Sequence of chain 2.A:
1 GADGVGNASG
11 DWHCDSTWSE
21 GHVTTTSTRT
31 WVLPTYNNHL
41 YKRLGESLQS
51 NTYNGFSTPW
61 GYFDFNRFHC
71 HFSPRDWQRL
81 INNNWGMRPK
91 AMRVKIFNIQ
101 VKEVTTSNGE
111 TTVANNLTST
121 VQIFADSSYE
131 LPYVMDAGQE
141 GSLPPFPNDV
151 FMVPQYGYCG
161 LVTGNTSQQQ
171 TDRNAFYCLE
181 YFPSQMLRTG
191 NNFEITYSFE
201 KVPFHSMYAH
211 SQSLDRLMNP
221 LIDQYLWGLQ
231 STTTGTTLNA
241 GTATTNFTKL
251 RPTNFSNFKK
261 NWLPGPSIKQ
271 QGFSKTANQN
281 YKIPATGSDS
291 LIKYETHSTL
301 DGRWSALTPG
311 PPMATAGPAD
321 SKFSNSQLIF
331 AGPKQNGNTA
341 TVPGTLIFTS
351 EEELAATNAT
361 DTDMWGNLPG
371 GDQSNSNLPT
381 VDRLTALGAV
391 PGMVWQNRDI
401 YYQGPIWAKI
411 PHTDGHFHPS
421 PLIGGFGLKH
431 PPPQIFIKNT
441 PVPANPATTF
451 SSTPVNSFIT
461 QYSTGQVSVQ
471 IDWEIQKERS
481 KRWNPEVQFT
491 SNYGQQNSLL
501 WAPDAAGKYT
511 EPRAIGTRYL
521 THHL

Binding-site contacts:
Ligand atom C6 contacts residue SER420 of chain 2.A at 4.3 Å.
Ligand atom O4' contacts residue PRO419 of chain 2.A at 4.3 Å.
Ligand atom O4' contacts residue HIS418 of chain 2.A at 4.1 Å.
Ligand atom N6 contacts residue PHE426 of chain 2.A at 3.8 Å.
Ligand atom N7 contacts residue SER420 of chain 2.A at 3.9 Å.
Ligand atom C4 contacts residue PRO419 of chain 2.A at 4.2 Å (hydrophobic).
Ligand atom C6 contacts residue GLY427 of chain 2.A at 3.7 Å.
Ligand atom O2P contacts residue PRO419 of chain 2.A at 4.2 Å.
Ligand atom O5' contacts residue PRO419 of chain 2.A at 3.9 Å.
Ligand atom N3 contacts residue PRO419 of chain 2.A at 4.3 Å.
Ligand atom N1 contacts residue GLY427 of chain 2.A at 2.7 Å (h-bond).
Ligand atom C4 contacts residue PRO203 of chain 2.A at 4.2 Å (hydrophobic).
Ligand atom C5 contacts residue SER420 of chain 2.A at 4.3 Å.
Ligand atom C8 contacts residue HIS418 of chain 2.A at 3.7 Å.
Ligand atom C5 contacts residue PRO203 of chain 2.A at 4.3 Å (hydrophobic).
Ligand atom C2 contacts residue GLY427 of chain 2.A at 3.4 Å.
Ligand atom N7 contacts residue HIS418 of chain 2.A at 4.4 Å.
Ligand atom N6 contacts residue VAL202 of chain 2.A at 4.0 Å.
Ligand atom C1' contacts residue HIS418 of chain 2.A at 4.1 Å.
Ligand atom O2P contacts residue HIS416 of chain 2.A at 2.8 Å (h-bond).
Ligand atom C2 contacts residue PRO419 of chain 2.A at 4.0 Å (hydrophobic).
Ligand atom N3 contacts residue PRO203 of chain 2.A at 4.4 Å.
Ligand atom N7 contacts residue PRO419 of chain 2.A at 4.3 Å.
Ligand atom P contacts residue HIS416 of chain 2.A at 4.0 Å.
Ligand atom N6 contacts residue GLY427 of chain 2.A at 2.8 Å (h-bond).
Ligand atom C2' contacts residue PRO203 of chain 2.A at 4.0 Å (hydrophobic).
Ligand atom C6 contacts residue PRO419 of chain 2.A at 3.2 Å (hydrophobic).
Ligand atom C8 contacts residue PRO203 of chain 2.A at 4.4 Å (hydrophobic).
Ligand atom O1P contacts residue HIS416 of chain 2.A at 4.2 Å.
Ligand atom C6 contacts residue PRO203 of chain 2.A at 4.4 Å (hydrophobic).
Ligand atom N6 contacts residue SER420 of chain 2.A at 4.0 Å.
Ligand atom N9 contacts residue HIS418 of chain 2.A at 4.3 Å.
Ligand atom C2 contacts residue VAL202 of chain 2.A at 4.3 Å (hydrophobic).
Ligand atom N6 contacts residue PRO419 of chain 2.A at 3.4 Å (h-bond).
Ligand atom N1 contacts residue PRO419 of chain 2.A at 3.5 Å (h-bond).
Ligand atom N1 contacts residue VAL202 of chain 2.A at 3.7 Å.
Ligand atom C6 contacts residue VAL202 of chain 2.A at 3.9 Å (hydrophobic).
Ligand atom N9 contacts residue PRO203 of chain 2.A at 4.2 Å.
Ligand atom C5 contacts residue PRO419 of chain 2.A at 3.7 Å (hydrophobic).
Ligand atom N6 contacts residue GLY425 of chain 2.A at 4.1 Å.

A protein and the small-molecule ligand that binds it are described below.
Small molecule (SMILES): Nc1ncnc2c1ncn2[C@H]1C[C@H](O)[C@@H](COP(=O)(O)O)O1